This protein binds this small molecule.
Small molecule (SMILES): CC1(C)[C@@H]2CC[C@@]1(C)C(=O)C2

Binding-site contacts:
Ligand atom C10 contacts residue PHE88 of chain 1.B at 4.0 Å (hydrophobic).
Ligand atom C3 contacts residue THR102 of chain 1.B at 4.0 Å.
Ligand atom C6 contacts residue VAL248 of chain 1.B at 3.9 Å (hydrophobic).
Ligand atom C6 contacts residue GLY249 of chain 1.B at 4.3 Å.
Ligand atom C10 contacts residue VAL248 of chain 1.B at 3.7 Å (hydrophobic).
Ligand atom C1 contacts residue VAL248 of chain 1.B at 4.3 Å (hydrophobic).
Ligand atom C10 contacts residue ILE396 of chain 1.B at 4.2 Å (hydrophobic).
Ligand atom C2 contacts residue LEU245 of chain 1.B at 3.8 Å (hydrophobic).
Ligand atom C7 contacts residue HEM1 of chain 1.F at 4.5 Å.
Ligand atom C5 contacts residue LEU245 of chain 1.B at 4.2 Å (hydrophobic).
Ligand atom O contacts residue TYR97 of chain 1.B at 2.7 Å (h-bond).
Ligand atom C8 contacts residue ASP298 of chain 1.B at 3.9 Å.
Ligand atom C3 contacts residue LEU245 of chain 1.B at 4.0 Å (hydrophobic).
Ligand atom O contacts residue PHE88 of chain 1.B at 3.6 Å.
Ligand atom C3 contacts residue HEM1 of chain 1.F at 4.1 Å.
Ligand atom C8 contacts residue VAL296 of chain 1.B at 3.7 Å (hydrophobic).
Ligand atom C9 contacts residue VAL397 of chain 1.B at 4.2 Å (hydrophobic).
Ligand atom C2 contacts residue TYR97 of chain 1.B at 3.5 Å (hydrophobic).
Ligand atom C8 contacts residue HEM1 of chain 1.F at 4.2 Å.
Ligand atom C8 contacts residue ILE396 of chain 1.B at 4.2 Å (hydrophobic).
Ligand atom C6 contacts residue LEU245 of chain 1.B at 4.0 Å (hydrophobic).
Ligand atom C2 contacts residue PHE88 of chain 1.B at 4.3 Å (hydrophobic).
Ligand atom O contacts residue LEU245 of chain 1.B at 3.6 Å.
Ligand atom C5 contacts residue HEM1 of chain 1.F at 3.5 Å.
Ligand atom C9 contacts residue THR253 of chain 1.B at 4.1 Å.
Ligand atom C10 contacts residue THR186 of chain 1.B at 4.1 Å.
Ligand atom C9 contacts residue VAL296 of chain 1.B at 3.9 Å (hydrophobic).
Ligand atom C3 contacts residue TYR97 of chain 1.B at 3.8 Å (hydrophobic).
Ligand atom C7 contacts residue VAL296 of chain 1.B at 4.5 Å (hydrophobic).
Ligand atom C10 contacts residue VAL397 of chain 1.B at 4.2 Å (hydrophobic).
Ligand atom C4 contacts residue HEM1 of chain 1.F at 3.5 Å.
Ligand atom C9 contacts residue HEM1 of chain 1.F at 3.9 Å.

Sequence of chain 1.B:
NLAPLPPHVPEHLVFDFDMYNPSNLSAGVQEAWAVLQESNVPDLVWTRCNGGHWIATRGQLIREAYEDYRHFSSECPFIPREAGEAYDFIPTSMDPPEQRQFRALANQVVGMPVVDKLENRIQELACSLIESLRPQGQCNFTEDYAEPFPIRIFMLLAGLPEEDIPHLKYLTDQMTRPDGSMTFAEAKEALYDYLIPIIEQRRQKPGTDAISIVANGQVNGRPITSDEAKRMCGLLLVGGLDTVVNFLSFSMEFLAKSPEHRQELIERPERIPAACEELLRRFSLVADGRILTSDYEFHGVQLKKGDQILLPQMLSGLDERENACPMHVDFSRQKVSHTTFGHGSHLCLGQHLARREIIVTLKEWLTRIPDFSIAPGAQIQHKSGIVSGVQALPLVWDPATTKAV